Binding-site contacts:
Ligand atom O4 contacts residue TYR38 of chain 1.C at 3.4 Å (h-bond).
Ligand atom C3 contacts residue TYR38 of chain 1.C at 3.8 Å (hydrophobic).
Ligand atom C1 contacts residue GLU44 of chain 1.C at 3.1 Å.
Ligand atom O5 contacts residue GLN57 of chain 1.C at 3.4 Å (h-bond).
Ligand atom O1 contacts residue GLU44 of chain 1.C at 3.7 Å.
Ligand atom C3 contacts residue CA1 of chain 1.N at 3.3 Å.
Ligand atom C4 contacts residue THR100 of chain 1.C at 3.5 Å.
Ligand atom O3 contacts residue CA1 of chain 1.N at 2.3 Å.
Ligand atom O4 contacts residue CA1 of chain 1.N at 2.6 Å.
Ligand atom C3 contacts residue ASP103 of chain 1.C at 3.8 Å.
Ligand atom O4 contacts residue THR100 of chain 1.C at 3.4 Å (h-bond).
Ligand atom C7 contacts residue GLN57 of chain 1.C at 3.5 Å.
Ligand atom C2 contacts residue GLU44 of chain 1.C at 3.2 Å.
Ligand atom O6 contacts residue ILE61 of chain 1.C at 3.7 Å.
Ligand atom O3 contacts residue THR100 of chain 1.C at 3.4 Å (h-bond).
Ligand atom C1 contacts residue TYR38 of chain 1.C at 3.8 Å (hydrophobic).
Ligand atom C2 contacts residue CA1 of chain 1.N at 4.0 Å.
Ligand atom C5 contacts residue ASP96 of chain 1.C at 4.2 Å.
Ligand atom C6 contacts residue ASP96 of chain 1.C at 3.6 Å.
Ligand atom C6 contacts residue ILE61 of chain 1.C at 3.8 Å (hydrophobic).
Ligand atom C6 contacts residue VAL97 of chain 1.C at 3.7 Å (hydrophobic).
Ligand atom C5 contacts residue GLN57 of chain 1.C at 3.9 Å.
Ligand atom O4 contacts residue ASP96 of chain 1.C at 2.6 Å (salt-bridge).
Ligand atom C4 contacts residue TYR38 of chain 1.C at 4.2 Å (hydrophobic).
Ligand atom O3 contacts residue ASP103 of chain 1.C at 2.8 Å (salt-bridge).
Ligand atom O5 contacts residue TYR38 of chain 1.C at 3.5 Å.
Ligand atom C3 contacts residue THR100 of chain 1.C at 4.1 Å.
Ligand atom C6 contacts residue GLN57 of chain 1.C at 3.6 Å.
Ligand atom C2 contacts residue ASP103 of chain 1.C at 3.9 Å.
Ligand atom O6 contacts residue PRO58 of chain 1.C at 4.0 Å.
Ligand atom O6 contacts residue GLN57 of chain 1.C at 2.6 Å (h-bond).
Ligand atom O2 contacts residue GLY39 of chain 1.C at 4.1 Å.
Ligand atom C4 contacts residue ASP96 of chain 1.C at 3.6 Å.
Ligand atom O2 contacts residue GLU44 of chain 1.C at 2.8 Å (salt-bridge).
Ligand atom C4 contacts residue CA1 of chain 1.N at 3.5 Å.
Ligand atom O6 contacts residue VAL97 of chain 1.C at 4.0 Å.
Ligand atom C2 contacts residue TYR38 of chain 1.C at 3.5 Å (hydrophobic).
Ligand atom O2 contacts residue TYR38 of chain 1.C at 4.1 Å.
Ligand atom O3 contacts residue TYR38 of chain 1.C at 3.1 Å (h-bond).
Ligand atom O2 contacts residue ASP103 of chain 1.C at 3.4 Å (salt-bridge).

Sequence of chain 1.C:
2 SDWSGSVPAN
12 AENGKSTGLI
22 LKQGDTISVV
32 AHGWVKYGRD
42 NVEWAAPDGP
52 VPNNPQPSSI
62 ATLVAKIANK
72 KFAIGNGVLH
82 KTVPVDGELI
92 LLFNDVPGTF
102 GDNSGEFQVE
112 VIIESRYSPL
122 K

A small-molecule ligand and the protein it binds are described below.
Small molecule (SMILES): CO[C@H]1O[C@H](CO)[C@H](O)[C@H](O)[C@H]1O